Sequence of chain 1.G:
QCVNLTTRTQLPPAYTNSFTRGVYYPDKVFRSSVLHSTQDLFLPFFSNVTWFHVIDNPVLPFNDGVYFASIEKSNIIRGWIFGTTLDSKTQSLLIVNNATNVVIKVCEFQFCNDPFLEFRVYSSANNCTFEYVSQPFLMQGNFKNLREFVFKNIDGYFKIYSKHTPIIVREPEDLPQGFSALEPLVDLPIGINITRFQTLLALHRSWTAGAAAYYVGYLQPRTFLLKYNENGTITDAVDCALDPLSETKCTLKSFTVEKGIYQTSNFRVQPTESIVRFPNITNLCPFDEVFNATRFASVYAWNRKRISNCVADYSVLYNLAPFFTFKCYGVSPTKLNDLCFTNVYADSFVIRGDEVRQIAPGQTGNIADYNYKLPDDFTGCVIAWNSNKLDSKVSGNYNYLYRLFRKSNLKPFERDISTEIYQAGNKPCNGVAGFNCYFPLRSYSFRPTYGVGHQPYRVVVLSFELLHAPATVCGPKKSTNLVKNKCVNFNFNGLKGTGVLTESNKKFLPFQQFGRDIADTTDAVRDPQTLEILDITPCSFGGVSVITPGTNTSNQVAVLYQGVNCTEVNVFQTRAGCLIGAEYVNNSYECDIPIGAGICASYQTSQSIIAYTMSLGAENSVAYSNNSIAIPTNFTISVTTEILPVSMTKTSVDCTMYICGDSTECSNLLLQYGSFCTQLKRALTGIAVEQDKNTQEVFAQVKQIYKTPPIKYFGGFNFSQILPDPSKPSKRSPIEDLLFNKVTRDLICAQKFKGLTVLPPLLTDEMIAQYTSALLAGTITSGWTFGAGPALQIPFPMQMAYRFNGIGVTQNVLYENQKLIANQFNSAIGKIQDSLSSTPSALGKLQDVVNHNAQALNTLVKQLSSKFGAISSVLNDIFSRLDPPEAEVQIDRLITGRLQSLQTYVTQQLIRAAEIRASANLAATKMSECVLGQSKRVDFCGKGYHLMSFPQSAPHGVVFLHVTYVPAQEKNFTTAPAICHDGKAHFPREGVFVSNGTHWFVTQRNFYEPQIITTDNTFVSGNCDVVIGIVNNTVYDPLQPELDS

Binding-site contacts:
Ligand atom O5 contacts residue ASN706 of chain 1.G at 2.3 Å (h-bond).
Ligand atom C2 contacts residue ASN706 of chain 1.G at 2.5 Å.
Ligand atom C1 contacts residue ASN706 of chain 1.G at 1.4 Å.
Ligand atom C8 contacts residue ASN706 of chain 1.G at 3.9 Å.
Ligand atom N2 contacts residue ASN706 of chain 1.G at 2.9 Å (h-bond).
Ligand atom C7 contacts residue ASN706 of chain 1.G at 3.2 Å.
Ligand atom O7 contacts residue ASN706 of chain 1.G at 3.4 Å (h-bond).
Ligand atom C8 contacts residue ASN707 of chain 1.G at 3.7 Å.
Ligand atom C4 contacts residue ASN706 of chain 1.G at 4.2 Å.
Ligand atom C3 contacts residue ASN706 of chain 1.G at 3.8 Å.
Ligand atom C5 contacts residue ASN706 of chain 1.G at 3.6 Å.

A small-molecule ligand and the protein it binds are described below.
Small molecule (SMILES): CC(=O)N[C@@H]1[C@@H](O)[C@H](O)[C@@H](CO)O[C@H]1O